A small-molecule ligand and the protein it binds are described below.
Small molecule (SMILES): CC(=O)N[C@H]1[C@H](O[C@H]2[C@H](O)[C@@H](NC(C)=O)CO[C@@H]2CO)O[C@H](CO)[C@@H](O[C@@H]2O[C@H](CO)[C@@H](O)[C@H](O)[C@@H]2O)[C@@H]1O

Binding-site contacts:
Ligand atom O6 contacts residue PHE223 of chain 1.A at 3.8 Å.
Ligand atom C8 contacts residue PHE223 of chain 1.A at 4.4 Å (hydrophobic).
Ligand atom C1 contacts residue ASN191 of chain 1.A at 3.3 Å.
Ligand atom O5 contacts residue THR193 of chain 1.A at 4.3 Å.
Ligand atom O5 contacts residue PHE223 of chain 1.A at 3.6 Å.
Ligand atom O7 contacts residue ILE187 of chain 1.A at 4.3 Å.
Ligand atom O5 contacts residue ASN191 of chain 1.A at 3.6 Å (h-bond).
Ligand atom N2 contacts residue ASN191 of chain 1.A at 3.9 Å.
Ligand atom C2 contacts residue ASN191 of chain 1.A at 3.4 Å.
Ligand atom C1 contacts residue PHE223 of chain 1.A at 3.6 Å (hydrophobic).
Ligand atom O6 contacts residue THR193 of chain 1.A at 3.4 Å.
Ligand atom O6 contacts residue ILE192 of chain 1.A at 3.3 Å (h-bond).
Ligand atom O5 contacts residue ILE192 of chain 1.A at 4.3 Å.
Ligand atom O7 contacts residue ASN191 of chain 1.A at 2.4 Å (h-bond).
Ligand atom C6 contacts residue THR193 of chain 1.A at 3.7 Å.
Ligand atom C7 contacts residue ASN191 of chain 1.A at 3.4 Å.
Ligand atom C5 contacts residue PHE223 of chain 1.A at 4.0 Å (hydrophobic).
Ligand atom C7 contacts residue ILE187 of chain 1.A at 4.5 Å (hydrophobic).
Ligand atom O7 contacts residue PHE223 of chain 1.A at 4.1 Å.

Sequence of chain 1.A:
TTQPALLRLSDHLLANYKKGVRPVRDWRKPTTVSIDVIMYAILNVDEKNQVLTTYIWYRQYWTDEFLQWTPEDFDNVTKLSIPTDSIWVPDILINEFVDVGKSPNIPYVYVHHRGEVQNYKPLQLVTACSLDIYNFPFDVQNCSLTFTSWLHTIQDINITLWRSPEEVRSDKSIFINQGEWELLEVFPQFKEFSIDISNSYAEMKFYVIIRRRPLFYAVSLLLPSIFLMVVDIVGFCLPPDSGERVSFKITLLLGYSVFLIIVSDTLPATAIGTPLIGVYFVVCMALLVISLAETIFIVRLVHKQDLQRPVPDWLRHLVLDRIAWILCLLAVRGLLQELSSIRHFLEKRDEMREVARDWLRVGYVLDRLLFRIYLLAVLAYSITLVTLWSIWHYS